Binding-site contacts:
Ligand atom OAM contacts residue ARG255 of chain 1.C at 3.4 Å (salt-bridge).
Ligand atom OAT contacts residue PRO79 of chain 1.C at 3.2 Å.
Ligand atom OAO contacts residue LYS181 of chain 1.C at 3.2 Å (salt-bridge).
Ligand atom OAO contacts residue VAL180 of chain 1.C at 3.5 Å.
Ligand atom CBD contacts residue ASP75 of chain 1.C at 3.6 Å.
Ligand atom CBX contacts residue TRP52 of chain 1.C at 3.3 Å (hydrophobic).
Ligand atom CBU contacts residue GLN76 of chain 1.C at 3.6 Å.
Ligand atom OAR contacts residue LYS188 of chain 1.C at 2.7 Å (salt-bridge).
Ligand atom OAL contacts residue ARG255 of chain 1.C at 3.4 Å (salt-bridge).
Ligand atom CBA contacts residue VAL180 of chain 1.C at 3.5 Å (hydrophobic).
Ligand atom CAZ contacts residue GLN76 of chain 1.C at 3.5 Å.
Ligand atom CCH contacts residue TRP52 of chain 1.C at 3.5 Å (hydrophobic).
Ligand atom NBL contacts residue SO41 of chain 1.J at 3.4 Å (h-bond).
Ligand atom OAA contacts residue LYS190 of chain 1.C at 3.6 Å.
Ligand atom CAX contacts residue ARG255 of chain 1.C at 3.6 Å.
Ligand atom CBS contacts residue GLN76 of chain 1.C at 3.5 Å.
Ligand atom OAB contacts residue LYS190 of chain 1.C at 3.2 Å.
Ligand atom OAC contacts residue ARG192 of chain 1.C at 3.5 Å (salt-bridge).
Ligand atom OAA contacts residue GLN76 of chain 1.C at 3.0 Å (h-bond).
Ligand atom CBI contacts residue TRP52 of chain 1.C at 3.5 Å (hydrophobic).
Ligand atom CBT contacts residue ARG192 of chain 1.C at 3.5 Å.
Ligand atom OAI contacts residue LYS78 of chain 1.C at 2.8 Å (salt-bridge).
Ligand atom CAV contacts residue ARG255 of chain 1.C at 3.5 Å.
Ligand atom OAN contacts residue LYS184 of chain 1.C at 3.2 Å.
Ligand atom OAS contacts residue ARG402 of chain 1.C at 3.0 Å.
Ligand atom CCD contacts residue TRP52 of chain 1.C at 3.5 Å (hydrophobic).
Ligand atom CBC contacts residue GLU178 of chain 1.C at 3.5 Å.
Ligand atom OAO contacts residue LYS184 of chain 1.C at 3.5 Å.
Ligand atom CCF contacts residue TRP52 of chain 1.C at 3.3 Å (hydrophobic).
Ligand atom CBB contacts residue ASP75 of chain 1.C at 3.5 Å.
Ligand atom OAJ contacts residue ARG402 of chain 1.C at 3.1 Å.
Ligand atom CBK contacts residue TRP52 of chain 1.C at 3.3 Å (hydrophobic).
Ligand atom CAY contacts residue ARG192 of chain 1.C at 3.6 Å.
Ligand atom CBT contacts residue LYS184 of chain 1.C at 3.6 Å.
Ligand atom CAV contacts residue GLN76 of chain 1.C at 3.4 Å.
Ligand atom CBF contacts residue GLN76 of chain 1.C at 3.6 Å.
Ligand atom CAX contacts residue GLN76 of chain 1.C at 3.4 Å.
Ligand atom OAU contacts residue LYS181 of chain 1.C at 3.1 Å.
Ligand atom CBD contacts residue LYS188 of chain 1.C at 3.5 Å.
Ligand atom CBF contacts residue LYS190 of chain 1.C at 3.6 Å.

This protein binds this small molecule.
Small molecule (SMILES): O=C(Nc1cccc(C(=O)Nc2ccc(S(=O)(=O)O)c3cc(S(=O)(=O)O)cc(S(=O)(=O)O)c23)c1)Nc1cccc(C(=O)Nc2ccc(S(=O)(=O)O)c3cc(S(=O)(=O)O)cc(S(=O)(=O)O)c23)c1

Sequence of chain 1.C:
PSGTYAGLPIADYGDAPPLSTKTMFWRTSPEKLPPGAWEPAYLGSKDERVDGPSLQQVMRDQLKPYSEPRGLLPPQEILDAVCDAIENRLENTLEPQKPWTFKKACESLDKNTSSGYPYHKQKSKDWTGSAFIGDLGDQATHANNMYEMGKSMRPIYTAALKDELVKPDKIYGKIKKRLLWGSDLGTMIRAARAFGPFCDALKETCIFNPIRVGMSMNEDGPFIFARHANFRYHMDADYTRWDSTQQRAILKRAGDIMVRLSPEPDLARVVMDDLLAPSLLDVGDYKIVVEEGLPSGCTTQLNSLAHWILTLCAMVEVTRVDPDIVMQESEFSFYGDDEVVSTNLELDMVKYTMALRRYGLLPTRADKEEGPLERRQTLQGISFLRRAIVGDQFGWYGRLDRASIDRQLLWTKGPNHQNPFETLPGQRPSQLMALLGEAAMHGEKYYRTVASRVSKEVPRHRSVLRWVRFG